Sequence of chain 2.A:
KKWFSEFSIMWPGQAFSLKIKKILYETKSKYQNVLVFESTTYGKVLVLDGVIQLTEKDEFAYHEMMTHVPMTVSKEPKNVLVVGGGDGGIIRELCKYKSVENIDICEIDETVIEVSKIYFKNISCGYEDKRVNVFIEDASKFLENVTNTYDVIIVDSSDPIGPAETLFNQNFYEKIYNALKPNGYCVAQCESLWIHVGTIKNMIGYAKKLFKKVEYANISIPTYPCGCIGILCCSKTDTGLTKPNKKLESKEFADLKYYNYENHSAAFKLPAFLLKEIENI

A protein and the small-molecule ligand that binds it are described below.
Small molecule (SMILES): CSC[C@H]1O[C@@H](n2cnc3c(N)ncnc32)[C@H](O)[C@@H]1O

Binding-site contacts:
Ligand atom S5' contacts residue ASP89 of chain 2.A at 3.2 Å (salt-bridge).
Ligand atom S5' contacts residue JFQ1 of chain 2.E at 3.5 Å.
Ligand atom N3 contacts residue ILE110 of chain 2.A at 3.2 Å (h-bond).
Ligand atom S5' contacts residue GLY87 of chain 2.A at 3.6 Å (h-bond).
Ligand atom C1' contacts residue GLU109 of chain 2.A at 3.4 Å.
Ligand atom O4' contacts residue GLY86 of chain 2.A at 3.4 Å.
Ligand atom O2' contacts residue GLU109 of chain 2.A at 2.7 Å (salt-bridge).
Ligand atom N9 contacts residue ILE110 of chain 2.A at 3.8 Å.
Ligand atom C2 contacts residue ILE110 of chain 2.A at 3.3 Å (hydrophobic).
Ligand atom N7 contacts residue PRO165 of chain 2.A at 3.3 Å.
Ligand atom N3 contacts residue GLY86 of chain 2.A at 3.4 Å.
Ligand atom C5' contacts residue GLY87 of chain 2.A at 3.7 Å.
Ligand atom O4' contacts residue ASP158 of chain 2.A at 3.8 Å.
Ligand atom C5 contacts residue ILE110 of chain 2.A at 3.6 Å (hydrophobic).
Ligand atom O2' contacts residue ILE110 of chain 2.A at 3.6 Å.
Ligand atom C2 contacts residue ALA141 of chain 2.A at 3.6 Å (hydrophobic).
Ligand atom C3' contacts residue LEU50 of chain 2.A at 3.6 Å (hydrophobic).
Ligand atom C5' contacts residue SER160 of chain 2.A at 3.4 Å.
Ligand atom C2' contacts residue GLU109 of chain 2.A at 3.5 Å.
Ligand atom N3 contacts residue CYS108 of chain 2.A at 3.8 Å.
Ligand atom O3' contacts residue GLU109 of chain 2.A at 2.7 Å (salt-bridge).
Ligand atom N6 contacts residue THR168 of chain 2.A at 3.6 Å.
Ligand atom C4' contacts residue GLU109 of chain 2.A at 3.4 Å.
Ligand atom O2' contacts residue ASP111 of chain 2.A at 3.7 Å.
Ligand atom CS contacts residue GLN55 of chain 2.A at 3.7 Å.
Ligand atom N6 contacts residue PRO165 of chain 2.A at 3.2 Å (h-bond).
Ligand atom C1' contacts residue GLY86 of chain 2.A at 3.7 Å.
Ligand atom O4' contacts residue SER160 of chain 2.A at 3.5 Å (h-bond).
Ligand atom C2 contacts residue CYS108 of chain 2.A at 3.4 Å (hydrophobic).
Ligand atom C5' contacts residue ASP158 of chain 2.A at 3.3 Å.
Ligand atom CS contacts residue ASP89 of chain 2.A at 3.3 Å.
Ligand atom N7 contacts residue ALA166 of chain 2.A at 3.2 Å (h-bond).
Ligand atom C3' contacts residue GLU109 of chain 2.A at 3.5 Å.
Ligand atom C4 contacts residue ILE110 of chain 2.A at 3.5 Å (hydrophobic).
Ligand atom N6 contacts residue ASP140 of chain 2.A at 2.9 Å (salt-bridge).
Ligand atom O3' contacts residue VAL114 of chain 2.A at 3.4 Å.
Ligand atom N1 contacts residue ALA141 of chain 2.A at 2.9 Å (h-bond).
Ligand atom C8 contacts residue SER160 of chain 2.A at 3.3 Å.
Ligand atom C4' contacts residue GLY87 of chain 2.A at 3.5 Å.
Ligand atom O2' contacts residue GLN34 of chain 2.A at 3.3 Å (h-bond).